Binding-site contacts:
Ligand atom C2 contacts residue ASN101 of chain 1.I at 2.5 Å.
Ligand atom O7 contacts residue ASN101 of chain 1.I at 2.8 Å (h-bond).
Ligand atom C4 contacts residue ASN101 of chain 1.I at 4.2 Å.
Ligand atom O5 contacts residue ASN101 of chain 1.I at 2.3 Å (h-bond).
Ligand atom N2 contacts residue ASN101 of chain 1.I at 3.0 Å (h-bond).
Ligand atom C3 contacts residue ASN101 of chain 1.I at 3.8 Å.
Ligand atom C7 contacts residue ASN101 of chain 1.I at 3.1 Å.
Ligand atom C5 contacts residue ASN101 of chain 1.I at 3.6 Å.
Ligand atom C8 contacts residue ASN101 of chain 1.I at 4.3 Å.
Ligand atom C1 contacts residue ASN101 of chain 1.I at 1.4 Å.

Sequence of chain 1.I:
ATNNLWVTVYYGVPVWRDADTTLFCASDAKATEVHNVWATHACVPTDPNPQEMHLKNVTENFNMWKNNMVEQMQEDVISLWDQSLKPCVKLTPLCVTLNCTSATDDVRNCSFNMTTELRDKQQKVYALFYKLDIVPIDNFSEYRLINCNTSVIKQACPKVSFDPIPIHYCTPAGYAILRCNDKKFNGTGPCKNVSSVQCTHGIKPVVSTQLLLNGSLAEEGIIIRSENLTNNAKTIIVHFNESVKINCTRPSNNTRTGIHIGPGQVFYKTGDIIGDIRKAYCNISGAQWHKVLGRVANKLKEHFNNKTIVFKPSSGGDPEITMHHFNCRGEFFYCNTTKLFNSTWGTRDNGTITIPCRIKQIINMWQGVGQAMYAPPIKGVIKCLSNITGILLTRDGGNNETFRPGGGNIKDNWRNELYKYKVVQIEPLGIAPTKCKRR

The small molecule below binds the protein below.
Small molecule (SMILES): CC(=O)N[C@H]1[C@H](O[C@H]2[C@H](O)[C@@H](NC(C)=O)CO[C@@H]2CO)O[C@H](CO)[C@@H](O)[C@@H]1O